A protein and the small-molecule ligand that binds it are described below.
Small molecule (SMILES): CC(=O)N[C@@H]1[C@@H](O)[C@H](O)[C@@H](CO)O[C@H]1O

Binding-site contacts:
Ligand atom C5 contacts residue ASN657 of chain 1.B at 3.6 Å.
Ligand atom O5 contacts residue ASN657 of chain 1.B at 2.4 Å (h-bond).
Ligand atom C8 contacts residue ASN657 of chain 1.B at 4.0 Å.
Ligand atom C3 contacts residue ASN657 of chain 1.B at 3.8 Å.
Ligand atom C2 contacts residue ASN657 of chain 1.B at 2.5 Å.
Ligand atom O7 contacts residue ASN657 of chain 1.B at 4.5 Å.
Ligand atom C7 contacts residue ASN657 of chain 1.B at 3.6 Å.
Ligand atom N2 contacts residue ASN657 of chain 1.B at 2.9 Å (h-bond).
Ligand atom O7 contacts residue HIS655 of chain 1.B at 3.8 Å.
Ligand atom C4 contacts residue ASN657 of chain 1.B at 4.2 Å.
Ligand atom C1 contacts residue ASN657 of chain 1.B at 1.4 Å.

Sequence of chain 1.B:
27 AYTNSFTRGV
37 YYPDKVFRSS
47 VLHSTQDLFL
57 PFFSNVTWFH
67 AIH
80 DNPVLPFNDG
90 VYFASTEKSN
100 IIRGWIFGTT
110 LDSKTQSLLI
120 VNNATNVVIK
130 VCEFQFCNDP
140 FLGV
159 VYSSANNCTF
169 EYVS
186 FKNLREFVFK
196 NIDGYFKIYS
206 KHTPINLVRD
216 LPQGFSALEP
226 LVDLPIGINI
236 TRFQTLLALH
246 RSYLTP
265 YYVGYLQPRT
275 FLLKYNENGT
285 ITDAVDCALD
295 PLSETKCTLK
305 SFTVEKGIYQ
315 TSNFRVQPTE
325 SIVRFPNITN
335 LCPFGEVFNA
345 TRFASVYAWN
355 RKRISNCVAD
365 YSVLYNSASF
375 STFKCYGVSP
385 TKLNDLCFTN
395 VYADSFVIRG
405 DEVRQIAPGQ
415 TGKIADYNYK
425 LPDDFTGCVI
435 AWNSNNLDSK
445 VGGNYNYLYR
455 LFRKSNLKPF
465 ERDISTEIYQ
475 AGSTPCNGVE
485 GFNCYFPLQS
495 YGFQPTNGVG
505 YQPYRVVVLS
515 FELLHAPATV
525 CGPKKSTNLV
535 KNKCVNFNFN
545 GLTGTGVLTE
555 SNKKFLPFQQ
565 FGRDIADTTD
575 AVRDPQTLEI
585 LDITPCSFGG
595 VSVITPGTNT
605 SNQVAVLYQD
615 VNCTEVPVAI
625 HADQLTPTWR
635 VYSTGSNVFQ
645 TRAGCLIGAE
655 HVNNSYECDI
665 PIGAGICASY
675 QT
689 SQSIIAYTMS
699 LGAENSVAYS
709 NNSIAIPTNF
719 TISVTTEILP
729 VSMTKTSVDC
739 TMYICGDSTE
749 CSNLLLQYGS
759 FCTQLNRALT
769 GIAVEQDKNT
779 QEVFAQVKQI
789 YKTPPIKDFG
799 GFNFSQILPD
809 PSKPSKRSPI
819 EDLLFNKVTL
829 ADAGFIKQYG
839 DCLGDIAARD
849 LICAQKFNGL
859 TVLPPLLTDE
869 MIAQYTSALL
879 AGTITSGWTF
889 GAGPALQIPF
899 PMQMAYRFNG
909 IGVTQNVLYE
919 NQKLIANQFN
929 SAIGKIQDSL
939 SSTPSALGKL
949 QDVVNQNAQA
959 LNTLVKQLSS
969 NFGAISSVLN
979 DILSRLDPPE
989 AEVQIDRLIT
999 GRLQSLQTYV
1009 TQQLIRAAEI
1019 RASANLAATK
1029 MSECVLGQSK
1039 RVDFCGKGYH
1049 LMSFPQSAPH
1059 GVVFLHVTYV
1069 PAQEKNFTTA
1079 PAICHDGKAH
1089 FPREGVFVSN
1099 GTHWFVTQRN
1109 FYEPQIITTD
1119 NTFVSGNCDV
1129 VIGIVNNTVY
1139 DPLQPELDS